A small-molecule ligand and the protein it binds are described below.
Small molecule (SMILES): CC(=O)N[C@@H]1[C@@H](O)[C@H](O)[C@@H](CO)O[C@H]1O

Binding-site contacts:
Ligand atom C4 contacts residue ASN172 of chain 1.O at 4.3 Å.
Ligand atom C7 contacts residue GLN121 of chain 1.O at 4.3 Å.
Ligand atom C1 contacts residue ASN172 of chain 1.O at 1.4 Å.
Ligand atom C5 contacts residue ASN172 of chain 1.O at 3.3 Å.
Ligand atom O3 contacts residue PRO154 of chain 1.O at 4.3 Å.
Ligand atom C7 contacts residue ASN172 of chain 1.O at 3.3 Å.
Ligand atom C8 contacts residue CYS153 of chain 1.O at 4.3 Å (hydrophobic).
Ligand atom O6 contacts residue ASN172 of chain 1.O at 4.3 Å.
Ligand atom C6 contacts residue ASN172 of chain 1.O at 4.4 Å.
Ligand atom N2 contacts residue ASN172 of chain 1.O at 3.1 Å (h-bond).
Ligand atom C2 contacts residue PRO154 of chain 1.O at 4.3 Å (hydrophobic).
Ligand atom O7 contacts residue ASN172 of chain 1.O at 3.0 Å (h-bond).
Ligand atom C8 contacts residue GLN121 of chain 1.O at 4.0 Å.
Ligand atom O7 contacts residue GLN121 of chain 1.O at 4.1 Å.
Ligand atom C3 contacts residue ASN172 of chain 1.O at 4.0 Å.
Ligand atom O5 contacts residue ASN172 of chain 1.O at 2.4 Å (h-bond).
Ligand atom C2 contacts residue ASN172 of chain 1.O at 2.7 Å.

Sequence of chain 1.O:
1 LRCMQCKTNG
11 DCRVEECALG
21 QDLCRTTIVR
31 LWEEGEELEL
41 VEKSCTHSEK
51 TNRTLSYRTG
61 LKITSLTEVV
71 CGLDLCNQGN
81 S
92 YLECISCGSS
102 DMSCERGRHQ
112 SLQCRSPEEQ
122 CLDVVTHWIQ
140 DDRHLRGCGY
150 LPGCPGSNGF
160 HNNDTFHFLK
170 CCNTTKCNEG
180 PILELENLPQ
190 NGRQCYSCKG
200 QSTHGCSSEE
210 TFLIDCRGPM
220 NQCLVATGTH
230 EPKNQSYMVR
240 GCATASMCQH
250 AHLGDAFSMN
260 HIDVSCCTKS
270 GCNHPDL